A small-molecule ligand and the protein it binds are described below.
Small molecule (SMILES): CCCCCCCCCCO[C@@H]1O[C@H](CO)[C@@H](O[C@H]2O[C@H](CO)[C@@H](O)[C@H](O)[C@H]2O)[C@H](O)[C@H]1O

Binding-site contacts:
Ligand atom C7 contacts residue TRP114 of chain 1.B at 3.9 Å (hydrophobic).
Ligand atom O4 contacts residue TYR130 of chain 1.B at 4.5 Å.
Ligand atom O4 contacts residue TYR115 of chain 1.B at 4.3 Å.
Ligand atom O55 contacts residue GLN113 of chain 1.B at 4.4 Å.
Ligand atom O1 contacts residue DMU1 of chain 1.R at 3.0 Å (h-bond).
Ligand atom C5 contacts residue TRP114 of chain 1.B at 3.9 Å (hydrophobic).
Ligand atom O6 contacts residue DMU1 of chain 1.R at 3.9 Å.
Ligand atom O3 contacts residue GLN113 of chain 1.B at 2.6 Å (h-bond).
Ligand atom O61 contacts residue DMU1 of chain 1.R at 3.5 Å (h-bond).
Ligand atom C8 contacts residue TRP114 of chain 1.B at 4.2 Å (hydrophobic).
Ligand atom C10 contacts residue GLN113 of chain 1.B at 4.3 Å.
Ligand atom O7 contacts residue DMU1 of chain 1.R at 4.3 Å.
Ligand atom C3 contacts residue DMU1 of chain 1.R at 4.0 Å.
Ligand atom C11 contacts residue PRO135 of chain 1.B at 4.1 Å (hydrophobic).
Ligand atom O55 contacts residue DMU1 of chain 1.R at 4.1 Å.
Ligand atom C10 contacts residue DMU1 of chain 1.R at 3.7 Å.
Ligand atom C57 contacts residue DMU1 of chain 1.R at 4.1 Å.
Ligand atom C11 contacts residue DMU1 of chain 1.R at 4.3 Å.
Ligand atom O4 contacts residue GLN113 of chain 1.B at 3.6 Å.
Ligand atom O4 contacts residue TRP114 of chain 1.B at 2.9 Å (h-bond).
Ligand atom C2 contacts residue DMU1 of chain 1.R at 4.4 Å.
Ligand atom O3 contacts residue TRP114 of chain 1.B at 3.7 Å.
Ligand atom O2 contacts residue PRO135 of chain 1.B at 3.4 Å.
Ligand atom C7 contacts residue GLN113 of chain 1.B at 4.0 Å.
Ligand atom C9 contacts residue DMU1 of chain 1.R at 4.2 Å.
Ligand atom O3 contacts residue TYR115 of chain 1.B at 3.8 Å.
Ligand atom C5 contacts residue GLN113 of chain 1.B at 3.1 Å.

Sequence of chain 1.B:
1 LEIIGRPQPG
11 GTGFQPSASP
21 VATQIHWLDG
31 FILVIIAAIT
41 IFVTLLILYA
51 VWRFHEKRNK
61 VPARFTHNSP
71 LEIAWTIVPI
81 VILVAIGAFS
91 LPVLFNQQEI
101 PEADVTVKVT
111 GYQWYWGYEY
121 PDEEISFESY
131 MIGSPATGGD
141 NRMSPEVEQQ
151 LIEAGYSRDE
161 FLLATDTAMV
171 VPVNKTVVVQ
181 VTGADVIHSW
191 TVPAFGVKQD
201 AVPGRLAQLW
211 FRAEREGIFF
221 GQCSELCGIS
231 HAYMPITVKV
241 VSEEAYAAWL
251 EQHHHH